A protein and the small-molecule ligand that binds it are described below.
Small molecule (SMILES): COC(=O)[C@H](Cc1ccccc1)NC(=O)[C@@H](N)CC(=O)O

Sequence of chain 1.A:
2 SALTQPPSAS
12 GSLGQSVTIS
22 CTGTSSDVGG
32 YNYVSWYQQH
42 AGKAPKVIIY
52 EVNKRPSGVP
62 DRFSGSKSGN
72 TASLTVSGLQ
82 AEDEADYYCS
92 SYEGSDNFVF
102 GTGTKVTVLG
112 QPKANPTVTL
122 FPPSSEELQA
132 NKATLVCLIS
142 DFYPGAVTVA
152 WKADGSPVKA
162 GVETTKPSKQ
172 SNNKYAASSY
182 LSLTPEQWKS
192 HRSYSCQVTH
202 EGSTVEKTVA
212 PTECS

Binding-site contacts:
Ligand atom C14 contacts residue TYR51 of chain 1.B at 3.9 Å (hydrophobic).
Ligand atom C13 contacts residue PHE99 of chain 1.A at 3.1 Å (hydrophobic).
Ligand atom C16 contacts residue TYR51 of chain 1.B at 3.6 Å (hydrophobic).
Ligand atom C16 contacts residue ASP97 of chain 1.A at 3.7 Å.
Ligand atom C16 contacts residue GLU52 of chain 1.B at 3.0 Å.
Ligand atom C14 contacts residue PME1 of chain 1.D at 3.2 Å.
Ligand atom C15 contacts residue TYR51 of chain 1.B at 3.0 Å (hydrophobic).
Ligand atom C17 contacts residue ASP97 of chain 1.A at 3.1 Å.
Ligand atom C15 contacts residue PME1 of chain 1.D at 3.1 Å.
Ligand atom O6 contacts residue TYR93 of chain 1.A at 3.3 Å.
Ligand atom C21 contacts residue TYR34 of chain 1.B at 3.1 Å (hydrophobic).
Ligand atom C16 contacts residue TYR34 of chain 1.B at 2.9 Å (hydrophobic).
Ligand atom C15 contacts residue GLU52 of chain 1.B at 3.9 Å.
Ligand atom C4 contacts residue TYR93 of chain 1.A at 3.7 Å (hydrophobic).
Ligand atom C15 contacts residue ASP97 of chain 1.A at 4.0 Å.
Ligand atom C4 contacts residue TYR34 of chain 1.A at 3.6 Å (hydrophobic).
Ligand atom C11 contacts residue ASP97 of chain 1.A at 3.4 Å.
Ligand atom C11 contacts residue TYR93 of chain 1.A at 3.1 Å (hydrophobic).
Ligand atom C7 contacts residue TYR93 of chain 1.A at 3.8 Å (hydrophobic).
Ligand atom N1 contacts residue TYR34 of chain 1.A at 3.6 Å.
Ligand atom C17 contacts residue GLU52 of chain 1.B at 3.6 Å.
Ligand atom C14 contacts residue ASP97 of chain 1.A at 3.8 Å.
Ligand atom O8 contacts residue TYR93 of chain 1.A at 3.4 Å.
Ligand atom O5 contacts residue TYR93 of chain 1.A at 3.6 Å.
Ligand atom C3 contacts residue TYR34 of chain 1.A at 2.9 Å (hydrophobic).
Ligand atom C15 contacts residue TYR34 of chain 1.B at 2.8 Å (hydrophobic).
Ligand atom C2 contacts residue TYR34 of chain 1.A at 4.0 Å (hydrophobic).
Ligand atom O19 contacts residue PME1 of chain 1.D at 3.8 Å.
Ligand atom C13 contacts residue TYR93 of chain 1.A at 3.9 Å (hydrophobic).
Ligand atom C13 contacts residue ASP97 of chain 1.A at 3.3 Å.
Ligand atom O20 contacts residue PME1 of chain 1.D at 3.3 Å (h-bond).
Ligand atom C21 contacts residue PME1 of chain 1.D at 2.8 Å.
Ligand atom C14 contacts residue TYR34 of chain 1.B at 3.4 Å (hydrophobic).
Ligand atom C12 contacts residue ASP97 of chain 1.A at 3.0 Å.
Ligand atom O6 contacts residue TYR32 of chain 1.A at 3.3 Å.
Ligand atom O6 contacts residue TYR34 of chain 1.A at 3.3 Å.
Ligand atom C14 contacts residue PHE99 of chain 1.A at 3.0 Å (hydrophobic).
Ligand atom N9 contacts residue TYR93 of chain 1.A at 4.0 Å.
Ligand atom O8 contacts residue TYR34 of chain 1.A at 3.9 Å.
Ligand atom C17 contacts residue TYR34 of chain 1.B at 3.7 Å (hydrophobic).

Sequence of chain 1.B:
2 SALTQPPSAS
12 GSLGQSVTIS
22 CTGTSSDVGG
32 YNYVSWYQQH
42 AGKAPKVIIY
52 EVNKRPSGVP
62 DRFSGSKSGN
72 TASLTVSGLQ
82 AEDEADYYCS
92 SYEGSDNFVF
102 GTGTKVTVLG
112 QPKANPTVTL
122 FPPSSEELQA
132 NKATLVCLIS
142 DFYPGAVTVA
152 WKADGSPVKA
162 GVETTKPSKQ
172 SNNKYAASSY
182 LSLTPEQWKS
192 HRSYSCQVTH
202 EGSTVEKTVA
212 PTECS